This small molecule binds to this protein.
Small molecule (SMILES): CC(=O)N[C@H]1[C@H](O[C@H]2[C@H](O)[C@@H](NC(C)=O)CO[C@@H]2CO)O[C@H](CO)[C@@H](O[C@@H]2O[C@H](CO[C@H]3O[C@H](CO)[C@@H](O)[C@H](O)[C@@H]3O)[C@@H](O)[C@H](O[C@H]3O[C@H](CO)[C@@H](O)[C@H](O)[C@@H]3O)[C@@H]2O)[C@@H]1O

Binding-site contacts:
Ligand atom C7 contacts residue SER235 of chain 1.B at 3.5 Å.
Ligand atom C7 contacts residue ASN173 of chain 1.B at 4.1 Å.
Ligand atom N2 contacts residue ASN173 of chain 1.B at 3.0 Å (h-bond).
Ligand atom O3 contacts residue SER235 of chain 1.B at 4.4 Å.
Ligand atom O6 contacts residue LYS216 of chain 1.B at 3.8 Å.
Ligand atom C6 contacts residue LYS216 of chain 1.B at 4.2 Å.
Ligand atom C5 contacts residue ASN173 of chain 1.B at 3.6 Å.
Ligand atom C2 contacts residue SER235 of chain 1.B at 4.0 Å.
Ligand atom C8 contacts residue LYS216 of chain 1.B at 3.7 Å.
Ligand atom C3 contacts residue SER235 of chain 1.B at 4.0 Å.
Ligand atom O7 contacts residue LYS220 of chain 1.B at 4.3 Å.
Ligand atom C8 contacts residue LYS237 of chain 1.B at 3.8 Å.
Ligand atom O3 contacts residue LYS216 of chain 1.B at 2.9 Å.
Ligand atom O5 contacts residue ILE218 of chain 1.B at 4.3 Å.
Ligand atom O7 contacts residue SER235 of chain 1.B at 4.4 Å.
Ligand atom C1 contacts residue SER235 of chain 1.B at 4.3 Å.
Ligand atom C8 contacts residue ASP214 of chain 1.B at 4.2 Å.
Ligand atom O7 contacts residue LYS216 of chain 1.B at 2.6 Å (salt-bridge).
Ligand atom C3 contacts residue LYS216 of chain 1.B at 4.0 Å.
Ligand atom C3 contacts residue ASN173 of chain 1.B at 3.8 Å.
Ligand atom C1 contacts residue ASN173 of chain 1.B at 1.4 Å.
Ligand atom C4 contacts residue ASN173 of chain 1.B at 4.2 Å.
Ligand atom C8 contacts residue ASN173 of chain 1.B at 4.3 Å.
Ligand atom O5 contacts residue ASN173 of chain 1.B at 2.3 Å (h-bond).
Ligand atom O4 contacts residue ILE218 of chain 1.B at 3.7 Å.
Ligand atom N2 contacts residue SER235 of chain 1.B at 3.1 Å (h-bond).
Ligand atom C8 contacts residue SER235 of chain 1.B at 3.4 Å.
Ligand atom C7 contacts residue LYS216 of chain 1.B at 3.4 Å.
Ligand atom N2 contacts residue LYS216 of chain 1.B at 4.4 Å.
Ligand atom C2 contacts residue ASN173 of chain 1.B at 2.5 Å.
Ligand atom N2 contacts residue LYS220 of chain 1.B at 4.2 Å.
Ligand atom O3 contacts residue ILE218 of chain 1.B at 4.4 Å.
Ligand atom O2 contacts residue ILE218 of chain 1.B at 4.0 Å.
Ligand atom O5 contacts residue LYS216 of chain 1.B at 4.1 Å.
Ligand atom C2 contacts residue ILE218 of chain 1.B at 4.3 Å (hydrophobic).
Ligand atom C3 contacts residue ILE218 of chain 1.B at 4.2 Å (hydrophobic).

Sequence of chain 1.B:
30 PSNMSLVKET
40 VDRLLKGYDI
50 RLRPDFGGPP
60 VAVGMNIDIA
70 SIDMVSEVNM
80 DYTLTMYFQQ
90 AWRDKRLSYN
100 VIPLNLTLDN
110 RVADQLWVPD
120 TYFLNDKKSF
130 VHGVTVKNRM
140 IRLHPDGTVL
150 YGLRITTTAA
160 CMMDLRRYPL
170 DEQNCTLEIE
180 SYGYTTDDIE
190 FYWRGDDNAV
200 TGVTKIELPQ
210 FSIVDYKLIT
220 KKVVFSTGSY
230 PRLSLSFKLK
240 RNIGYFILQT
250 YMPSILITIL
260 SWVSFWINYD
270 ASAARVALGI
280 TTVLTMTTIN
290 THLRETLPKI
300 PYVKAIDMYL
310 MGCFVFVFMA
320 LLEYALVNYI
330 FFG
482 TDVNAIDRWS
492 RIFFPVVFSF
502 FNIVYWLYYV